Binding-site contacts:
Ligand atom N07 contacts residue ASP308 of chain 1.A at 4.1 Å.
Ligand atom C09 contacts residue PHE283 of chain 1.A at 4.4 Å (hydrophobic).
Ligand atom C09 contacts residue ILE306 of chain 1.A at 3.9 Å (hydrophobic).
Ligand atom C09 contacts residue ILE393 of chain 1.A at 4.1 Å (hydrophobic).
Ligand atom O01 contacts residue THR311 of chain 1.A at 4.3 Å.
Ligand atom C08 contacts residue THR311 of chain 1.A at 4.1 Å.
Ligand atom C02 contacts residue TYR168 of chain 1.A at 4.5 Å (hydrophobic).
Ligand atom C14 contacts residue TYR168 of chain 1.A at 4.5 Å (hydrophobic).
Ligand atom C08 contacts residue ILE393 of chain 1.A at 4.4 Å (hydrophobic).
Ligand atom N04 contacts residue GLY310 of chain 1.A at 4.1 Å.
Ligand atom C02 contacts residue GLY310 of chain 1.A at 4.3 Å.
Ligand atom C16 contacts residue TYR168 of chain 1.A at 3.9 Å (hydrophobic).
Ligand atom C06 contacts residue TYR168 of chain 1.A at 4.1 Å (hydrophobic).
Ligand atom C09 contacts residue ASP308 of chain 1.A at 4.2 Å.
Ligand atom C06 contacts residue GLY126 of chain 1.A at 4.3 Å.
Ligand atom C05 contacts residue TYR168 of chain 1.A at 4.4 Å (hydrophobic).
Ligand atom C03 contacts residue ASP124 of chain 1.A at 3.7 Å.
Ligand atom C06 contacts residue ASP308 of chain 1.A at 4.0 Å.
Ligand atom C08 contacts residue ASP308 of chain 1.A at 3.2 Å.
Ligand atom C03 contacts residue THR311 of chain 1.A at 3.6 Å.
Ligand atom N04 contacts residue THR311 of chain 1.A at 4.0 Å.
Ligand atom N04 contacts residue ASP124 of chain 1.A at 2.8 Å (salt-bridge).
Ligand atom C03 contacts residue GLY310 of chain 1.A at 3.3 Å.
Ligand atom N04 contacts residue GLY126 of chain 1.A at 3.8 Å.
Ligand atom N04 contacts residue ASP308 of chain 1.A at 2.8 Å (salt-bridge).
Ligand atom C05 contacts residue ASP308 of chain 1.A at 3.6 Å.
Ligand atom C11 contacts residue ILE391 of chain 1.A at 3.7 Å (hydrophobic).
Ligand atom C05 contacts residue SER127 of chain 1.A at 4.2 Å.
Ligand atom C12 contacts residue ILE389 of chain 1.A at 3.9 Å (hydrophobic).
Ligand atom C08 contacts residue ILE306 of chain 1.A at 4.4 Å (hydrophobic).
Ligand atom C12 contacts residue ILE391 of chain 1.A at 4.4 Å (hydrophobic).
Ligand atom C02 contacts residue THR311 of chain 1.A at 3.5 Å.
Ligand atom C03 contacts residue ASP308 of chain 1.A at 3.6 Å.
Ligand atom C05 contacts residue ASP124 of chain 1.A at 3.6 Å.
Ligand atom C11 contacts residue ILE389 of chain 1.A at 4.0 Å (hydrophobic).
Ligand atom C02 contacts residue ASP308 of chain 1.A at 3.7 Å.
Ligand atom C05 contacts residue GLY126 of chain 1.A at 3.2 Å.
Ligand atom N07 contacts residue GLY126 of chain 1.A at 4.5 Å.
Ligand atom O01 contacts residue TYR168 of chain 1.A at 3.6 Å.

Sequence of chain 1.A:
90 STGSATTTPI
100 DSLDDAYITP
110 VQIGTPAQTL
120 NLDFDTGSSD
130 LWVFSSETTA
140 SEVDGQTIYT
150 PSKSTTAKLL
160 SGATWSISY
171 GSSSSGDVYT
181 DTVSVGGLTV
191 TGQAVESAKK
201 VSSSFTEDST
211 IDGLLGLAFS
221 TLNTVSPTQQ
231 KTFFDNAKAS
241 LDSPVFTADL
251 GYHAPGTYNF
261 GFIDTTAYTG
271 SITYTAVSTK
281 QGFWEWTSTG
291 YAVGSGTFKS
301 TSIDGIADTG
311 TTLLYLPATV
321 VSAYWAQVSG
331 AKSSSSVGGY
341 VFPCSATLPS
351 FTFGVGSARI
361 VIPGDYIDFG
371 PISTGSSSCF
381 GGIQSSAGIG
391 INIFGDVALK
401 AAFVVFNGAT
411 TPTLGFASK

This small molecule binds to this protein.
Small molecule (SMILES): O[C@@H]1CNC[C@H]1N1CCc2ccccc2C1